Sequence of chain 1.A:
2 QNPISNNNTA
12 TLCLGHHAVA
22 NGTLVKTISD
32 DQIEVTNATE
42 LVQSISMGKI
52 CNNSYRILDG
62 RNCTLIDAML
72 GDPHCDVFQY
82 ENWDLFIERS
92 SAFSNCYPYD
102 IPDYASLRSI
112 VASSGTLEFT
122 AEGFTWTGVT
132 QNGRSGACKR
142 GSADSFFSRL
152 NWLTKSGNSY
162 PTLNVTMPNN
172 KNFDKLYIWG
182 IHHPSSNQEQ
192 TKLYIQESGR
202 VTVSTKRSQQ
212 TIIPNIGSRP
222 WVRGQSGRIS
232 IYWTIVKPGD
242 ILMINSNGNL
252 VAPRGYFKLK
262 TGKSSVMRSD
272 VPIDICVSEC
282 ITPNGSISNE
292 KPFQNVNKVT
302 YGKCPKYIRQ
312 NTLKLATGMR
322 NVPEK

A small-molecule ligand and the protein it binds are described below.
Small molecule (SMILES): CC(=O)N[C@H]1[C@H](O[C@H]2[C@H](O)[C@@H](NC(C)=O)CO[C@@H]2CO)O[C@H](CO)[C@@H](O[C@@H]2O[C@H](CO[C@H]3O[C@H](CO)[C@@H](O)[C@H](O)[C@@H]3O)[C@@H](O)[C@H](O[C@H]3O[C@H](CO)[C@@H](O)[C@H](O)[C@@H]3O)[C@@H]2O)[C@@H]1O

Binding-site contacts:
Ligand atom O4 contacts residue TRP222 of chain 1.A at 4.4 Å.
Ligand atom C7 contacts residue TRP222 of chain 1.A at 3.7 Å (hydrophobic).
Ligand atom O5 contacts residue ASN165 of chain 1.C at 2.4 Å (h-bond).
Ligand atom C1 contacts residue ASN165 of chain 1.C at 1.4 Å.
Ligand atom C5 contacts residue ASN165 of chain 1.C at 3.6 Å.
Ligand atom N2 contacts residue ASN165 of chain 1.C at 2.9 Å (h-bond).
Ligand atom C6 contacts residue MET244 of chain 1.C at 3.6 Å (hydrophobic).
Ligand atom O7 contacts residue PRO221 of chain 1.A at 3.4 Å.
Ligand atom C7 contacts residue SER219 of chain 1.A at 3.9 Å.
Ligand atom C5 contacts residue MET244 of chain 1.C at 3.9 Å (hydrophobic).
Ligand atom O7 contacts residue MET244 of chain 1.C at 4.0 Å.
Ligand atom C1 contacts residue TRP222 of chain 1.A at 4.1 Å (hydrophobic).
Ligand atom N2 contacts residue SER219 of chain 1.A at 3.4 Å (h-bond).
Ligand atom C4 contacts residue ASN165 of chain 1.C at 4.3 Å.
Ligand atom O3 contacts residue TRP222 of chain 1.A at 4.0 Å.
Ligand atom C4 contacts residue TRP222 of chain 1.A at 4.2 Å (hydrophobic).
Ligand atom C8 contacts residue PRO221 of chain 1.A at 3.9 Å (hydrophobic).
Ligand atom C3 contacts residue ASN165 of chain 1.C at 3.8 Å.
Ligand atom C5 contacts residue TRP222 of chain 1.A at 3.5 Å (hydrophobic).
Ligand atom C7 contacts residue MET244 of chain 1.C at 4.1 Å (hydrophobic).
Ligand atom C6 contacts residue THR167 of chain 1.C at 4.2 Å.
Ligand atom C7 contacts residue ASN165 of chain 1.C at 3.2 Å.
Ligand atom O6 contacts residue TRP222 of chain 1.A at 3.8 Å.
Ligand atom C8 contacts residue TRP222 of chain 1.A at 4.1 Å (hydrophobic).
Ligand atom C7 contacts residue PRO221 of chain 1.A at 4.1 Å (hydrophobic).
Ligand atom O7 contacts residue ARG220 of chain 1.A at 3.6 Å.
Ligand atom C8 contacts residue MET244 of chain 1.C at 3.7 Å (hydrophobic).
Ligand atom C2 contacts residue TRP222 of chain 1.A at 4.0 Å (hydrophobic).
Ligand atom O7 contacts residue ASN165 of chain 1.C at 3.2 Å (h-bond).
Ligand atom C6 contacts residue TRP222 of chain 1.A at 4.1 Å (hydrophobic).
Ligand atom C8 contacts residue SER219 of chain 1.A at 3.6 Å.
Ligand atom O5 contacts residue TRP222 of chain 1.A at 4.2 Å.
Ligand atom O5 contacts residue TRP222 of chain 1.A at 4.3 Å.
Ligand atom O7 contacts residue TRP222 of chain 1.A at 2.9 Å (h-bond).
Ligand atom C1 contacts residue SER219 of chain 1.A at 4.3 Å.
Ligand atom O6 contacts residue THR167 of chain 1.C at 3.9 Å.
Ligand atom C8 contacts residue ASN165 of chain 1.C at 4.3 Å.
Ligand atom C2 contacts residue SER219 of chain 1.A at 4.4 Å.
Ligand atom C2 contacts residue ASN165 of chain 1.C at 2.5 Å.
Ligand atom O5 contacts residue MET244 of chain 1.C at 4.4 Å.

Sequence of chain 1.C:
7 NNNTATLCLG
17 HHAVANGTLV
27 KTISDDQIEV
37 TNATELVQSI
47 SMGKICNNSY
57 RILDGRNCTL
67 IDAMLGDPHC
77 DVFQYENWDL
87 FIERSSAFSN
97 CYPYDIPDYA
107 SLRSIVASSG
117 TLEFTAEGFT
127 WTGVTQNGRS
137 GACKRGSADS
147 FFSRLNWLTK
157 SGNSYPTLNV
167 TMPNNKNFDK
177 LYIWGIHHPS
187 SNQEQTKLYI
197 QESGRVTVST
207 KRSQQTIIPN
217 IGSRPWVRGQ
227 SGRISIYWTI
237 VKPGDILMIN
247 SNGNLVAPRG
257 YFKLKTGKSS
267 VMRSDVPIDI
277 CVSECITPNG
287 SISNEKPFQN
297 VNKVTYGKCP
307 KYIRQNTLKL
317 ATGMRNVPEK